Binding-site contacts:
Ligand atom C4 contacts residue ARG188 of chain 2.A at 3.4 Å.
Ligand atom BR contacts residue ASP187 of chain 2.A at 3.8 Å.
Ligand atom C contacts residue GLN189 of chain 2.A at 4.0 Å.
Ligand atom C contacts residue MET49 of chain 2.A at 4.3 Å (hydrophobic).
Ligand atom BR contacts residue MET165 of chain 2.A at 4.0 Å.
Ligand atom C4 contacts residue GLN192 of chain 2.A at 4.4 Å.
Ligand atom N contacts residue LEU167 of chain 2.A at 4.4 Å.
Ligand atom O1 contacts residue THR190 of chain 2.A at 4.1 Å.
Ligand atom N contacts residue PRO168 of chain 2.A at 4.4 Å.
Ligand atom C3 contacts residue ARG188 of chain 2.A at 4.5 Å.
Ligand atom C4 contacts residue GLN189 of chain 2.A at 3.8 Å.
Ligand atom C5 contacts residue ARG188 of chain 2.A at 3.0 Å.
Ligand atom C4 contacts residue GLU166 of chain 2.A at 3.9 Å.
Ligand atom C4 contacts residue THR190 of chain 2.A at 4.4 Å.
Ligand atom C contacts residue ARG188 of chain 2.A at 3.8 Å.
Ligand atom C5 contacts residue GLN192 of chain 2.A at 4.3 Å.
Ligand atom N contacts residue GLU166 of chain 2.A at 2.8 Å (salt-bridge).
Ligand atom O contacts residue GLN189 of chain 2.A at 3.4 Å.
Ligand atom BR contacts residue MET49 of chain 2.A at 3.2 Å.
Ligand atom C3 contacts residue GLN189 of chain 2.A at 3.9 Å.
Ligand atom C4 contacts residue MET165 of chain 2.A at 4.5 Å (hydrophobic).
Ligand atom O1 contacts residue GLU166 of chain 2.A at 3.7 Å.
Ligand atom O1 contacts residue PRO168 of chain 2.A at 3.4 Å.
Ligand atom C5 contacts residue MET165 of chain 2.A at 3.7 Å (hydrophobic).
Ligand atom BR contacts residue ARG188 of chain 2.A at 3.8 Å.
Ligand atom O1 contacts residue LEU167 of chain 2.A at 4.4 Å.
Ligand atom C2 contacts residue GLN189 of chain 2.A at 3.9 Å.
Ligand atom C3 contacts residue GLU166 of chain 2.A at 3.8 Å.
Ligand atom S contacts residue GLN189 of chain 2.A at 4.3 Å.
Ligand atom C5 contacts residue GLN189 of chain 2.A at 3.9 Å.
Ligand atom BR contacts residue HIS41 of chain 2.A at 4.1 Å.
Ligand atom S contacts residue GLU166 of chain 2.A at 3.7 Å.
Ligand atom C contacts residue MET165 of chain 2.A at 3.9 Å (hydrophobic).
Ligand atom C1 contacts residue GLN189 of chain 2.A at 4.1 Å.

Sequence of chain 2.A:
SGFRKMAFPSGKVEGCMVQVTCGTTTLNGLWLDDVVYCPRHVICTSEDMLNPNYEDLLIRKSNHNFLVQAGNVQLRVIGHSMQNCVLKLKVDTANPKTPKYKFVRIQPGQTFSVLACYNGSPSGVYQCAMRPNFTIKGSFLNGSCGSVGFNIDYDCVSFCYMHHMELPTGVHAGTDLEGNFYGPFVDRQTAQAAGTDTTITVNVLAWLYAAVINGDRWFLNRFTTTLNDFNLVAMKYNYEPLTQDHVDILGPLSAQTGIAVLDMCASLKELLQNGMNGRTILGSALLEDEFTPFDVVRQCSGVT

The protein below binds the small molecule below.
Small molecule (SMILES): NS(=O)(=O)c1ccc(Br)cc1